Binding-site contacts:
Ligand atom C1 contacts residue PHE110 of chain 1.A at 4.0 Å (hydrophobic).
Ligand atom O5 contacts residue ASN125 of chain 1.A at 2.2 Å (h-bond).
Ligand atom O7 contacts residue PHE110 of chain 1.A at 3.8 Å.
Ligand atom C8 contacts residue LYS123 of chain 1.A at 3.8 Å.
Ligand atom C3 contacts residue ASN125 of chain 1.A at 3.8 Å.
Ligand atom N2 contacts residue ASN125 of chain 1.A at 2.9 Å (h-bond).
Ligand atom C7 contacts residue ASN125 of chain 1.A at 3.7 Å.
Ligand atom O7 contacts residue SER112 of chain 1.A at 2.9 Å (h-bond).
Ligand atom N2 contacts residue ASN111 of chain 1.A at 4.1 Å.
Ligand atom C8 contacts residue SER112 of chain 1.A at 3.9 Å.
Ligand atom C2 contacts residue PHE110 of chain 1.A at 4.1 Å (hydrophobic).
Ligand atom N2 contacts residue PHE110 of chain 1.A at 4.4 Å.
Ligand atom C8 contacts residue ASN111 of chain 1.A at 3.7 Å.
Ligand atom O7 contacts residue ASN111 of chain 1.A at 3.2 Å.
Ligand atom C2 contacts residue ASN125 of chain 1.A at 2.5 Å.
Ligand atom C7 contacts residue SER112 of chain 1.A at 3.7 Å.
Ligand atom C5 contacts residue ASN125 of chain 1.A at 3.6 Å.
Ligand atom O7 contacts residue ASN125 of chain 1.A at 4.1 Å.
Ligand atom C4 contacts residue ASN125 of chain 1.A at 4.2 Å.
Ligand atom O5 contacts residue PHE110 of chain 1.A at 4.3 Å.
Ligand atom C7 contacts residue ASN111 of chain 1.A at 3.8 Å.
Ligand atom C8 contacts residue TYR113 of chain 1.A at 3.3 Å (hydrophobic).
Ligand atom C7 contacts residue PHE110 of chain 1.A at 4.2 Å (hydrophobic).
Ligand atom C1 contacts residue ASN125 of chain 1.A at 1.4 Å.

Sequence of chain 1.A:
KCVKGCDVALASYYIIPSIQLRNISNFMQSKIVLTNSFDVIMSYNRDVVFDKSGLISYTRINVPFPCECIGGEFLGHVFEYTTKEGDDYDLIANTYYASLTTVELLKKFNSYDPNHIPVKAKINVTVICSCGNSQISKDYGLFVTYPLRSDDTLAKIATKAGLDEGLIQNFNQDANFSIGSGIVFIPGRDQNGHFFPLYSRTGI

This protein binds this small molecule.
Small molecule (SMILES): CC(=O)N[C@H]1[C@H](O[C@H]2[C@H](O)[C@@H](NC(C)=O)CO[C@@H]2CO)O[C@H](CO)[C@@H](O)[C@@H]1O